Binding-site contacts:
Ligand atom N1 contacts residue ASN320 of chain 1.B at 3.4 Å (h-bond).
Ligand atom C3 contacts residue TYR225 of chain 1.B at 3.9 Å (hydrophobic).
Ligand atom O1 contacts residue TYR225 of chain 1.B at 4.0 Å.
Ligand atom B1 contacts residue TYR152 of chain 1.B at 3.5 Å.
Ligand atom B1 contacts residue SER66 of chain 1.B at 1.4 Å.
Ligand atom O2 contacts residue ARG343 of chain 1.B at 3.0 Å (salt-bridge).
Ligand atom O5 contacts residue SER66 of chain 1.B at 2.2 Å (h-bond).
Ligand atom N3 contacts residue THR319 of chain 1.B at 3.3 Å.
Ligand atom C5 contacts residue SER66 of chain 1.B at 2.4 Å.
Ligand atom O2 contacts residue SER318 of chain 1.B at 3.7 Å.
Ligand atom N1 contacts residue VAL214 of chain 1.B at 3.7 Å.
Ligand atom O5 contacts residue GLY317 of chain 1.B at 3.5 Å.
Ligand atom O1 contacts residue ASN154 of chain 1.B at 3.0 Å (h-bond).
Ligand atom C4 contacts residue SER318 of chain 1.B at 3.6 Å.
Ligand atom N3 contacts residue ASN320 of chain 1.B at 3.3 Å (h-bond).
Ligand atom N4 contacts residue SER318 of chain 1.B at 3.0 Å (h-bond).
Ligand atom N1 contacts residue ASN215 of chain 1.B at 3.1 Å (h-bond).
Ligand atom C4 contacts residue ASN154 of chain 1.B at 4.0 Å.
Ligand atom N2 contacts residue VAL214 of chain 1.B at 3.8 Å.
Ligand atom O5 contacts residue SER318 of chain 1.B at 2.9 Å (h-bond).
Ligand atom O3 contacts residue SER318 of chain 1.B at 3.5 Å.
Ligand atom C8 contacts residue SER318 of chain 1.B at 3.6 Å.
Ligand atom O3 contacts residue ARG343 of chain 1.B at 2.9 Å (salt-bridge).
Ligand atom C9 contacts residue SER318 of chain 1.B at 3.4 Å.
Ligand atom N2 contacts residue THR319 of chain 1.B at 3.6 Å.
Ligand atom S2 contacts residue DMS1 of chain 1.G at 3.5 Å.
Ligand atom C3 contacts residue SER318 of chain 1.B at 3.1 Å.
Ligand atom C6 contacts residue SER66 of chain 1.B at 3.8 Å.
Ligand atom C4 contacts residue GLN122 of chain 1.B at 4.0 Å.
Ligand atom O6 contacts residue SER66 of chain 1.B at 2.3 Å (h-bond).
Ligand atom C9 contacts residue ARG343 of chain 1.B at 3.5 Å.
Ligand atom O6 contacts residue TYR152 of chain 1.B at 2.7 Å (h-bond).
Ligand atom C1 contacts residue VAL214 of chain 1.B at 3.7 Å (hydrophobic).
Ligand atom N2 contacts residue ASN320 of chain 1.B at 3.0 Å (h-bond).
Ligand atom C1 contacts residue ASN320 of chain 1.B at 3.5 Å.
Ligand atom S1 contacts residue TYR225 of chain 1.B at 3.7 Å.
Ligand atom O1 contacts residue GLN122 of chain 1.B at 3.0 Å (h-bond).
Ligand atom S1 contacts residue DMS1 of chain 1.G at 3.6 Å.
Ligand atom N4 contacts residue SER66 of chain 1.B at 3.0 Å (h-bond).
Ligand atom C1 contacts residue ASN215 of chain 1.B at 4.0 Å.

A small-molecule ligand and the protein it binds are described below.
Small molecule (SMILES): Nc1nnc(SCC(=O)N[C@@H](Cn2cc(C(=O)O)nn2)B(O)O)s1

Sequence of chain 1.B:
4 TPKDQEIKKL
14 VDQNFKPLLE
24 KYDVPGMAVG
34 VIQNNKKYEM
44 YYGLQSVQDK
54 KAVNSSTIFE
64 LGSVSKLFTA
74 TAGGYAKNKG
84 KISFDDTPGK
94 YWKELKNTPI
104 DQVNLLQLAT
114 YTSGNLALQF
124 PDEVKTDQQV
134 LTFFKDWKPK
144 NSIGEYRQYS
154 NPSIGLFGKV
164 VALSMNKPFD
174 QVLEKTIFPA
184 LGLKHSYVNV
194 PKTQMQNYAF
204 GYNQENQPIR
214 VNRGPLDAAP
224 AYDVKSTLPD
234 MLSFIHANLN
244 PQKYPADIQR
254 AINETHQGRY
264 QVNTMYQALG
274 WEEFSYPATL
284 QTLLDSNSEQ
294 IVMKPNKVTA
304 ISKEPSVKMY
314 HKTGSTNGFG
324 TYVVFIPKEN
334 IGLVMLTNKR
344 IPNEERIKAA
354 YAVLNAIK